Binding-site contacts:
Ligand atom C3' contacts residue MET181 of chain 1.B at 3.8 Å (hydrophobic).
Ligand atom C5' contacts residue HIS5 of chain 2.C at 3.6 Å.
Ligand atom O5' contacts residue ARG44 of chain 2.C at 3.8 Å.
Ligand atom N7 contacts residue GLY93 of chain 1.B at 3.6 Å.
Ligand atom C2 contacts residue PHE160 of chain 1.B at 3.5 Å (hydrophobic).
Ligand atom C8 contacts residue CYS92 of chain 1.B at 3.7 Å (hydrophobic).
Ligand atom O4' contacts residue ARG44 of chain 2.C at 3.6 Å (salt-bridge).
Ligand atom C8 contacts residue SER91 of chain 1.B at 3.6 Å.
Ligand atom N1 contacts residue PHE160 of chain 1.B at 3.8 Å.
Ligand atom C5 contacts residue PHE160 of chain 1.B at 3.9 Å (hydrophobic).
Ligand atom C2' contacts residue PO41 of chain 1.F at 3.5 Å.
Ligand atom C3' contacts residue PO41 of chain 1.F at 3.5 Å.
Ligand atom C4' contacts residue PO41 of chain 1.F at 3.4 Å.
Ligand atom O4' contacts residue SER91 of chain 1.B at 3.6 Å (h-bond).
Ligand atom C6 contacts residue PHE160 of chain 1.B at 3.8 Å (hydrophobic).
Ligand atom C5' contacts residue PHE160 of chain 1.B at 3.9 Å (hydrophobic).
Ligand atom O3' contacts residue PO41 of chain 1.F at 2.8 Å (h-bond).
Ligand atom C2' contacts residue GLU182 of chain 1.B at 3.2 Å.
Ligand atom O3' contacts residue GLU182 of chain 1.B at 3.1 Å (salt-bridge).
Ligand atom N3 contacts residue MET181 of chain 1.B at 3.5 Å.
Ligand atom N7 contacts residue ASP205 of chain 1.B at 3.6 Å (salt-bridge).
Ligand atom C2' contacts residue MET181 of chain 1.B at 3.5 Å (hydrophobic).
Ligand atom N3 contacts residue GLU180 of chain 1.B at 3.7 Å.
Ligand atom N3 contacts residue VAL179 of chain 1.B at 3.8 Å.
Ligand atom C1' contacts residue PO41 of chain 1.F at 3.4 Å.
Ligand atom O5' contacts residue PHE160 of chain 1.B at 3.6 Å.
Ligand atom C4 contacts residue VAL179 of chain 1.B at 3.5 Å (hydrophobic).
Ligand atom C6' contacts residue ILE207 of chain 1.B at 3.6 Å (hydrophobic).
Ligand atom C5 contacts residue VAL179 of chain 1.B at 3.5 Å (hydrophobic).
Ligand atom C6 contacts residue VAL179 of chain 1.B at 3.7 Å (hydrophobic).
Ligand atom O4' contacts residue PO41 of chain 1.F at 3.2 Å (h-bond).
Ligand atom C6' contacts residue GLY93 of chain 1.B at 3.7 Å.
Ligand atom O5' contacts residue HIS5 of chain 2.C at 2.7 Å (h-bond).
Ligand atom C6' contacts residue ASP205 of chain 1.B at 3.3 Å.
Ligand atom N7 contacts residue CYS92 of chain 1.B at 3.7 Å.
Ligand atom C3' contacts residue GLU182 of chain 1.B at 3.6 Å.
Ligand atom C5' contacts residue MET65 of chain 1.B at 3.9 Å (hydrophobic).
Ligand atom N3 contacts residue PHE160 of chain 1.B at 3.7 Å.
Ligand atom C4' contacts residue ARG44 of chain 2.C at 3.6 Å.
Ligand atom C1' contacts residue SER91 of chain 1.B at 3.6 Å.

Sequence of chain 2.C:
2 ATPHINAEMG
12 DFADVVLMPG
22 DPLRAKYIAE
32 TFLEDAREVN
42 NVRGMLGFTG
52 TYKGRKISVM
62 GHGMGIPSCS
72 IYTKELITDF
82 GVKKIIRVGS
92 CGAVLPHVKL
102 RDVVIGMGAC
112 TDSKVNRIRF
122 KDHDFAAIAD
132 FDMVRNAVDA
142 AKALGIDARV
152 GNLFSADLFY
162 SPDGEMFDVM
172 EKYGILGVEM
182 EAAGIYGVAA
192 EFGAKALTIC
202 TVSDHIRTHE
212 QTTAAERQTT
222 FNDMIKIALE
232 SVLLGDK

This protein binds this small molecule.
Small molecule (SMILES): Cc1ncnc2c1ncn2[C@H]1C[C@H](O)[C@@H](CO)O1

Sequence of chain 1.B:
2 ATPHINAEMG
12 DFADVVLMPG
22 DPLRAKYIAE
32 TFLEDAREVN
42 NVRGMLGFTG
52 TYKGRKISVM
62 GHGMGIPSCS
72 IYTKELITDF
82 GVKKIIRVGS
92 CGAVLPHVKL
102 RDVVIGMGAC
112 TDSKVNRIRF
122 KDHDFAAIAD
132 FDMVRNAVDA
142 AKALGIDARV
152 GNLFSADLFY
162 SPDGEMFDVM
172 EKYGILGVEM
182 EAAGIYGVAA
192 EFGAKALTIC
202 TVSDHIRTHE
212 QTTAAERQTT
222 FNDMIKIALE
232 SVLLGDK